Sequence of chain 2.A:
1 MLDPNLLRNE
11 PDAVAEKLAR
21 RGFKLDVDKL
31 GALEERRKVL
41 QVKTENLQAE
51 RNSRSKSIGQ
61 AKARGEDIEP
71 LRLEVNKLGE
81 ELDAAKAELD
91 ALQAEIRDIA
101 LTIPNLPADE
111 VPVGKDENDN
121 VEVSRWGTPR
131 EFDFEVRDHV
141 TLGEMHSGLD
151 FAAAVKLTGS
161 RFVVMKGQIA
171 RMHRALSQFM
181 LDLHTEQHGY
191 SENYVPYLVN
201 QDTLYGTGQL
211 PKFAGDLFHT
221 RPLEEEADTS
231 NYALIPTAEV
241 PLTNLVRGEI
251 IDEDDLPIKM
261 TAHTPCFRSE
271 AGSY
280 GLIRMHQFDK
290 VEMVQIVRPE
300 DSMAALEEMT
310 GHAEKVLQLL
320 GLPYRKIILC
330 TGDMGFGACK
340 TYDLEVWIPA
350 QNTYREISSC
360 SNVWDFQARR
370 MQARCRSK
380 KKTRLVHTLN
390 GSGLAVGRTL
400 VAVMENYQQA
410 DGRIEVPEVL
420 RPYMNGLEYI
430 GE

A small-molecule ligand and the protein it binds are described below.
Small molecule (SMILES): Nc1nc(-c2cccnc2)nc2c1ncn2[C@@H]1O[C@H](COS(=O)(=O)NC(=O)[C@@H](N)CO)[C@@H](O)[C@H]1O

Binding-site contacts:
Ligand atom C10 contacts residue PHE132 of chain 2.A at 3.5 Å (hydrophobic).
Ligand atom O3 contacts residue GLU131 of chain 2.A at 3.3 Å.
Ligand atom C6 contacts residue GLU135 of chain 2.A at 3.9 Å.
Ligand atom O4 contacts residue PHE132 of chain 2.A at 3.8 Å.
Ligand atom C11 contacts residue ASP133 of chain 2.A at 3.1 Å.
Ligand atom S contacts residue PHE132 of chain 2.A at 3.7 Å.
Ligand atom C11 contacts residue PHE134 of chain 2.A at 3.7 Å (hydrophobic).
Ligand atom C17 contacts residue GLU135 of chain 2.A at 3.8 Å.
Ligand atom C2 contacts residue GLU131 of chain 2.A at 3.7 Å.
Ligand atom O7 contacts residue VAL136 of chain 2.A at 3.5 Å.
Ligand atom C10 contacts residue PHE134 of chain 2.A at 3.7 Å (hydrophobic).
Ligand atom C12 contacts residue PHE134 of chain 2.A at 4.0 Å (hydrophobic).
Ligand atom O2 contacts residue GLU131 of chain 2.A at 3.9 Å.
Ligand atom N6 contacts residue PHE134 of chain 2.A at 3.7 Å.
Ligand atom O3 contacts residue PHE132 of chain 2.A at 3.1 Å (h-bond).
Ligand atom O2 contacts residue PHE132 of chain 2.A at 2.9 Å (h-bond).
Ligand atom C9 contacts residue PHE134 of chain 2.A at 3.4 Å (hydrophobic).
Ligand atom C6 contacts residue PHE134 of chain 2.A at 3.4 Å (hydrophobic).
Ligand atom O3 contacts residue ARG130 of chain 2.A at 4.0 Å.
Ligand atom C8 contacts residue GLU135 of chain 2.A at 4.1 Å.
Ligand atom O5 contacts residue PHE132 of chain 2.A at 4.0 Å.
Ligand atom C12 contacts residue GLU135 of chain 2.A at 3.9 Å.
Ligand atom N5 contacts residue ASP133 of chain 2.A at 4.1 Å.
Ligand atom C5 contacts residue PHE134 of chain 2.A at 3.1 Å (hydrophobic).
Ligand atom C10 contacts residue ASP133 of chain 2.A at 3.7 Å.
Ligand atom C16 contacts residue GLU135 of chain 2.A at 4.1 Å.
Ligand atom N2 contacts residue PHE134 of chain 2.A at 4.0 Å.
Ligand atom N5 contacts residue PHE134 of chain 2.A at 3.9 Å.
Ligand atom C3 contacts residue PHE132 of chain 2.A at 3.6 Å (hydrophobic).
Ligand atom S contacts residue GLU131 of chain 2.A at 4.1 Å.
Ligand atom N3 contacts residue PHE134 of chain 2.A at 3.4 Å (h-bond).
Ligand atom N6 contacts residue GLU135 of chain 2.A at 3.7 Å.
Ligand atom N4 contacts residue ASP133 of chain 2.A at 2.8 Å (salt-bridge).
Ligand atom C7 contacts residue PHE134 of chain 2.A at 4.1 Å (hydrophobic).
Ligand atom C9 contacts residue ASP133 of chain 2.A at 3.2 Å.
Ligand atom N3 contacts residue ASP133 of chain 2.A at 3.1 Å.
Ligand atom N3 contacts residue PHE132 of chain 2.A at 4.0 Å.
Ligand atom N7 contacts residue GLU135 of chain 2.A at 3.4 Å (salt-bridge).
Ligand atom C8 contacts residue PHE134 of chain 2.A at 3.6 Å (hydrophobic).
Ligand atom O7 contacts residue PHE134 of chain 2.A at 3.7 Å.